Sequence of chain 1.D:
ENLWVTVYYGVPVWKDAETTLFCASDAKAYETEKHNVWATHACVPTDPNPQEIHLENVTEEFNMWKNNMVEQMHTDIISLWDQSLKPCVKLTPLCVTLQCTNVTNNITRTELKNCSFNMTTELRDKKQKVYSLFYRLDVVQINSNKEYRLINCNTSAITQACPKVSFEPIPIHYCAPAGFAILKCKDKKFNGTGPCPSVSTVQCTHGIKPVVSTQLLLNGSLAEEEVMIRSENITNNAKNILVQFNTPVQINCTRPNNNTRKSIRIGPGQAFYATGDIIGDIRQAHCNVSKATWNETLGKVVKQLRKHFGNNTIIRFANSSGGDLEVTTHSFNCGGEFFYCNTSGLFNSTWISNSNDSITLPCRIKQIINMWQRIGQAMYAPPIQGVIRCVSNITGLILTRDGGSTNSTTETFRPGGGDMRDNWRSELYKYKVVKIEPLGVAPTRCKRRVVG

Sequence of chain 1.C:
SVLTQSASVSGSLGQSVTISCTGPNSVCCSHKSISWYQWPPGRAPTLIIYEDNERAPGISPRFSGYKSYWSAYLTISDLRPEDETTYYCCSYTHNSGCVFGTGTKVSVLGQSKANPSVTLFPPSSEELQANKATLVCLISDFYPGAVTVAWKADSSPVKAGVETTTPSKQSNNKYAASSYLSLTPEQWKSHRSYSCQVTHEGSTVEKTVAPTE

Sequence of chain 1.A:
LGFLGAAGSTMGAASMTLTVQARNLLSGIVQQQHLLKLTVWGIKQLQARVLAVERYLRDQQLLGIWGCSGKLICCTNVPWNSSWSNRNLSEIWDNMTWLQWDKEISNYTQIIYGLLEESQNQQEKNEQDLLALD

The small molecule below binds the protein below.
Small molecule (SMILES): CC(=O)N[C@@H]1[C@@H](O)[C@H](O)[C@@H](CO)O[C@H]1O

Binding-site contacts:
Ligand atom C6 contacts residue ASN105 of chain 1.A at 4.2 Å.
Ligand atom O6 contacts residue ASN105 of chain 1.A at 3.7 Å.
Ligand atom C8 contacts residue ASN107 of chain 1.A at 3.3 Å.
Ligand atom O5 contacts residue ASN105 of chain 1.A at 3.7 Å.
Ligand atom O5 contacts residue ASN107 of chain 1.A at 2.3 Å (h-bond).
Ligand atom N2 contacts residue ASN107 of chain 1.A at 2.5 Å (h-bond).
Ligand atom N2 contacts residue ARG56 of chain 1.C at 4.3 Å.
Ligand atom C5 contacts residue ASN107 of chain 1.A at 3.6 Å.
Ligand atom C1 contacts residue ASN107 of chain 1.A at 1.4 Å.
Ligand atom O3 contacts residue GLU2 of chain 1.D at 3.6 Å (salt-bridge).
Ligand atom C7 contacts residue ASN107 of chain 1.A at 3.4 Å.
Ligand atom O7 contacts residue GLU2 of chain 1.D at 3.4 Å (salt-bridge).
Ligand atom C2 contacts residue ASN107 of chain 1.A at 2.5 Å.
Ligand atom C3 contacts residue ASN107 of chain 1.A at 3.8 Å.
Ligand atom C8 contacts residue GLU55 of chain 1.C at 3.9 Å.
Ligand atom C8 contacts residue ARG468 of chain 1.D at 3.7 Å.
Ligand atom C4 contacts residue ASN107 of chain 1.A at 4.2 Å.